Binding-site contacts:
Ligand atom O7 contacts residue ASN1134 of chain 1.B at 3.2 Å (h-bond).
Ligand atom C7 contacts residue ASN1134 of chain 1.B at 3.3 Å.
Ligand atom C3 contacts residue ASN1134 of chain 1.B at 3.8 Å.
Ligand atom C5 contacts residue ASN1134 of chain 1.B at 3.7 Å.
Ligand atom N2 contacts residue ASN1134 of chain 1.B at 3.0 Å (h-bond).
Ligand atom C4 contacts residue ASN1134 of chain 1.B at 4.2 Å.
Ligand atom O5 contacts residue ASN1134 of chain 1.B at 2.3 Å (h-bond).
Ligand atom C8 contacts residue ASN1134 of chain 1.B at 4.5 Å.
Ligand atom C2 contacts residue ASN1134 of chain 1.B at 2.5 Å.
Ligand atom C1 contacts residue ASN1134 of chain 1.B at 1.4 Å.

Sequence of chain 1.B:
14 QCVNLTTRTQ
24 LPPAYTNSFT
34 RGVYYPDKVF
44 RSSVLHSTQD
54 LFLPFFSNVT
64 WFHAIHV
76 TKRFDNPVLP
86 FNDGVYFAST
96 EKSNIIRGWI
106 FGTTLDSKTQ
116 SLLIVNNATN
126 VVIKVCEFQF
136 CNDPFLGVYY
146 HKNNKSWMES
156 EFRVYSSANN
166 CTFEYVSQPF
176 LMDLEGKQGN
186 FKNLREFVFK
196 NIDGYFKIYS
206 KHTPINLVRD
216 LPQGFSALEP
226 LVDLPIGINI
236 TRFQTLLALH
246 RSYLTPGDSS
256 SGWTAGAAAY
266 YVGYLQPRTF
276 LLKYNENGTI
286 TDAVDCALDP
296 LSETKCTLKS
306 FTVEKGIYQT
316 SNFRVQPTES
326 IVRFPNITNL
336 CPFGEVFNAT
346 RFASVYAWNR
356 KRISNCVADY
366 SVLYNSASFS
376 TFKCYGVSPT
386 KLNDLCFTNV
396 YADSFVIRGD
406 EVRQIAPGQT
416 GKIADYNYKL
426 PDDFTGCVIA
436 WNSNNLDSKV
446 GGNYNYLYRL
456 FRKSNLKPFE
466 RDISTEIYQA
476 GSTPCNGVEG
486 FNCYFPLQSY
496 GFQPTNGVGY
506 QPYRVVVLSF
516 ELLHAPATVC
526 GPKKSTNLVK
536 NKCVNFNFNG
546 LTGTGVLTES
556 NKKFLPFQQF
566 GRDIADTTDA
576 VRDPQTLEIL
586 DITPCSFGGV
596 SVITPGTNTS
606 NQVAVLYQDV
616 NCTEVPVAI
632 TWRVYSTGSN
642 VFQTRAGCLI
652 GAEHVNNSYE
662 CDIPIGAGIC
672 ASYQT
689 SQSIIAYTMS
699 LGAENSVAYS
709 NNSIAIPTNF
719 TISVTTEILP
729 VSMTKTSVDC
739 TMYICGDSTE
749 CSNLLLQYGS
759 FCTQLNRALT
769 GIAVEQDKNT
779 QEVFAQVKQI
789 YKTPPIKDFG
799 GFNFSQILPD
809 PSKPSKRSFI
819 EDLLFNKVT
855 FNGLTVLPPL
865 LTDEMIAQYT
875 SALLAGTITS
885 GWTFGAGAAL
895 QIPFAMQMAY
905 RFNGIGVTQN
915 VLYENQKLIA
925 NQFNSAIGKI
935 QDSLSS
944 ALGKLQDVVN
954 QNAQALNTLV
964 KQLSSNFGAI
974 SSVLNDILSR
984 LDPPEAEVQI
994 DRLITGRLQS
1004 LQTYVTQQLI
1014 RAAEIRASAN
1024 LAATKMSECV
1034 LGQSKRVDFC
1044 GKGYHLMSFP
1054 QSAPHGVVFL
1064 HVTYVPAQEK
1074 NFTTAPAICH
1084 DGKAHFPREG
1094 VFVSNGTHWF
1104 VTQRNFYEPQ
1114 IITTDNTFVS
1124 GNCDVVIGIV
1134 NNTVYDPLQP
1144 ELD

The small molecule below binds the protein below.
Small molecule (SMILES): CC(=O)N[C@@H]1[C@@H](O)[C@H](O)[C@@H](CO)O[C@H]1O